Binding-site contacts:
Ligand atom O1 contacts residue ARG258 of chain 3.A at 4.1 Å.
Ligand atom C3 contacts residue ARG134 of chain 2.A at 4.1 Å.
Ligand atom C6 contacts residue PHE256 of chain 3.A at 4.1 Å (hydrophobic).
Ligand atom O3 contacts residue GLU210 of chain 3.A at 2.7 Å (salt-bridge).
Ligand atom O4 contacts residue ASP199 of chain 2.A at 3.7 Å.
Ligand atom O6 contacts residue PRO257 of chain 3.A at 3.7 Å.
Ligand atom O4 contacts residue ARG134 of chain 2.A at 3.1 Å (salt-bridge).
Ligand atom O1 contacts residue ILE85 of chain 3.A at 4.1 Å.
Ligand atom C5 contacts residue PRO257 of chain 3.A at 3.3 Å (hydrophobic).
Ligand atom O3 contacts residue ARG134 of chain 2.A at 3.4 Å (salt-bridge).
Ligand atom O4 contacts residue GLY232 of chain 3.A at 4.0 Å.
Ligand atom C4 contacts residue PRO257 of chain 3.A at 3.3 Å (hydrophobic).
Ligand atom C4 contacts residue ARG134 of chain 2.A at 3.9 Å.
Ligand atom C3 contacts residue GLU210 of chain 3.A at 3.5 Å.
Ligand atom C4 contacts residue PHE256 of chain 3.A at 3.8 Å (hydrophobic).
Ligand atom C6 contacts residue GLN222 of chain 2.A at 3.6 Å.
Ligand atom C1 contacts residue ARG258 of chain 3.A at 3.6 Å.
Ligand atom O6 contacts residue PHE281 of chain 3.A at 3.4 Å.
Ligand atom O1 contacts residue TRP309 of chain 3.A at 3.3 Å.
Ligand atom C6 contacts residue ALA223 of chain 2.A at 3.9 Å (hydrophobic).
Ligand atom O6 contacts residue ALA223 of chain 2.A at 3.8 Å.
Ligand atom O3 contacts residue PRO308 of chain 3.A at 3.6 Å.
Ligand atom O3 contacts residue ILE85 of chain 3.A at 3.6 Å.
Ligand atom O6 contacts residue PHE256 of chain 3.A at 4.2 Å.
Ligand atom O6 contacts residue GLN222 of chain 2.A at 4.0 Å.
Ligand atom C5 contacts residue ARG258 of chain 3.A at 3.7 Å.
Ligand atom O5 contacts residue ARG258 of chain 3.A at 3.2 Å (salt-bridge).
Ligand atom C6 contacts residue PRO257 of chain 3.A at 3.5 Å (hydrophobic).
Ligand atom O6 contacts residue ARG258 of chain 3.A at 3.7 Å.
Ligand atom O4 contacts residue PHE256 of chain 3.A at 3.8 Å.
Ligand atom C2 contacts residue PRO308 of chain 3.A at 4.1 Å (hydrophobic).
Ligand atom C1 contacts residue TRP309 of chain 3.A at 3.9 Å (hydrophobic).
Ligand atom C1 contacts residue GLU210 of chain 3.A at 3.9 Å.
Ligand atom O2 contacts residue TRP309 of chain 3.A at 3.5 Å.
Ligand atom O4 contacts residue PRO257 of chain 3.A at 2.6 Å (h-bond).
Ligand atom C6 contacts residue GLN222 of chain 2.A at 4.0 Å.
Ligand atom C2 contacts residue ARG258 of chain 3.A at 3.9 Å.
Ligand atom C1 contacts residue SER84 of chain 3.A at 3.8 Å.
Ligand atom O4 contacts residue ASP177 of chain 2.A at 3.6 Å.
Ligand atom O4 contacts residue ARG258 of chain 3.A at 3.9 Å.

Sequence of chain 2.A:
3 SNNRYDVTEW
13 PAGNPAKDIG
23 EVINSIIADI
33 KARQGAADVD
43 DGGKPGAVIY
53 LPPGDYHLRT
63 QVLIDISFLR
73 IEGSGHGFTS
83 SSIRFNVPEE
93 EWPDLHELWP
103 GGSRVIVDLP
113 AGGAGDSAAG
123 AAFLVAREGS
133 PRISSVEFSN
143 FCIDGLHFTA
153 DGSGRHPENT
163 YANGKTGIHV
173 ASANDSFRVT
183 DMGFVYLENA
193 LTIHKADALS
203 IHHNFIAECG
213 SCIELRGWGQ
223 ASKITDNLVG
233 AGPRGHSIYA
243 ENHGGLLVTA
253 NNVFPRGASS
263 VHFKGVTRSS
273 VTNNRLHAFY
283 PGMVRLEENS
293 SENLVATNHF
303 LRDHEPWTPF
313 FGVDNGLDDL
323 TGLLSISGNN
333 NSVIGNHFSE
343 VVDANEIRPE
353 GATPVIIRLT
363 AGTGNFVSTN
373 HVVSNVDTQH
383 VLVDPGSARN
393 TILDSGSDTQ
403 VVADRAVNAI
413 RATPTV

Sequence of chain 3.A:
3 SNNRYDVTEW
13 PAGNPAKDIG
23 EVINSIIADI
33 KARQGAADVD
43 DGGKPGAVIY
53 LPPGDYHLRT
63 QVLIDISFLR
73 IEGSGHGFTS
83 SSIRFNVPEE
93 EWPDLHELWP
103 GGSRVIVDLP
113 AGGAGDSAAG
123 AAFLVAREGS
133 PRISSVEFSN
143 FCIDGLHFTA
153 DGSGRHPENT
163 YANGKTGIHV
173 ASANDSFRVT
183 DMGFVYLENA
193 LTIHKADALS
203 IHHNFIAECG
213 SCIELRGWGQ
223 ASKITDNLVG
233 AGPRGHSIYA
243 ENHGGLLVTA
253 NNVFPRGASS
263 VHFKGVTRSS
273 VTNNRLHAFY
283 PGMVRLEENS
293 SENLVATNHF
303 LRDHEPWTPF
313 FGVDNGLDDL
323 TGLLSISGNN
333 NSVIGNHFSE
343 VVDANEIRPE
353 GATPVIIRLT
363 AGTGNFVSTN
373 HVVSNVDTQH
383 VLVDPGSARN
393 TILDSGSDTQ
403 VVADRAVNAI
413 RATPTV

This protein binds this small molecule.
Small molecule (SMILES): OC[C@H]1O[C@@](CO)(OC[C@@]2(O[C@H]3O[C@H](CO)[C@@H](O)[C@H](O)[C@H]3O)O[C@H](CO)[C@@H](O)[C@@H]2O)[C@@H](O)[C@@H]1O